Sequence of chain 1.B:
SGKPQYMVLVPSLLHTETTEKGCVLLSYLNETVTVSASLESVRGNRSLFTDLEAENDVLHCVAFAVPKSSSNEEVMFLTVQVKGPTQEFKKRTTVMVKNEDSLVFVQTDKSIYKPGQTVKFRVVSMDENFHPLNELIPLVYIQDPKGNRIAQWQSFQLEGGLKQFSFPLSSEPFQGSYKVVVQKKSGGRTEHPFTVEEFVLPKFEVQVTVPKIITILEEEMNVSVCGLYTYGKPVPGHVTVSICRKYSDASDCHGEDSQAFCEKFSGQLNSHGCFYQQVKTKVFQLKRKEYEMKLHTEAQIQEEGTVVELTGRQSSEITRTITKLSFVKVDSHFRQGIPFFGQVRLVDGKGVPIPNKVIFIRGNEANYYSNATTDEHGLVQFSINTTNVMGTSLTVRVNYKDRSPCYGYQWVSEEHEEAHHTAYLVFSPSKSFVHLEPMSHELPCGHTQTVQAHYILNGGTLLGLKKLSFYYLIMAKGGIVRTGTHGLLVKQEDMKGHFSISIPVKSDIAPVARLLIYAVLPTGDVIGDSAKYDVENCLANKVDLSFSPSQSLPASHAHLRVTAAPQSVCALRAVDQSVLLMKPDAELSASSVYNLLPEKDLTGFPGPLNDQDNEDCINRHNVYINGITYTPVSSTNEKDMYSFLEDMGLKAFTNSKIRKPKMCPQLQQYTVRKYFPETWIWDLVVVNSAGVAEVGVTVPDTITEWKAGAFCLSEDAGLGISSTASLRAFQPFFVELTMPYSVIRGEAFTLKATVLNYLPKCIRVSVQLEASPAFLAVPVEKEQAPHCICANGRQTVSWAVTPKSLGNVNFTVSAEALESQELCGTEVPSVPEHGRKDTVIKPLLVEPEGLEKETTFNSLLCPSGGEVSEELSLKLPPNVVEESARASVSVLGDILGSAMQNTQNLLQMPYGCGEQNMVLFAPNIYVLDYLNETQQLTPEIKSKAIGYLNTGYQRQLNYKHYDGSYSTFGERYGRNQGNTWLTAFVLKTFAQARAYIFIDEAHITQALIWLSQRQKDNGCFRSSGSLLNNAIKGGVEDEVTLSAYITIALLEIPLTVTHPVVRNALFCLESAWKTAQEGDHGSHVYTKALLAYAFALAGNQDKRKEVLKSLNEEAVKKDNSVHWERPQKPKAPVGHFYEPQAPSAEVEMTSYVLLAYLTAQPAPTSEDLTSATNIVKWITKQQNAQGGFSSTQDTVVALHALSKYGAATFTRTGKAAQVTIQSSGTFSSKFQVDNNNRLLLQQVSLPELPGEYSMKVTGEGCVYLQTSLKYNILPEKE

Binding-site contacts:
Ligand atom C5 contacts residue ASN410 of chain 1.B at 3.7 Å.
Ligand atom C3 contacts residue ASN410 of chain 1.B at 3.8 Å.
Ligand atom C4 contacts residue ASN410 of chain 1.B at 4.2 Å.
Ligand atom N2 contacts residue ASN410 of chain 1.B at 2.9 Å (h-bond).
Ligand atom C2 contacts residue ASN410 of chain 1.B at 2.5 Å.
Ligand atom C1 contacts residue ASN410 of chain 1.B at 1.4 Å.
Ligand atom C8 contacts residue ASN410 of chain 1.B at 3.5 Å.
Ligand atom O7 contacts residue ASN410 of chain 1.B at 4.3 Å.
Ligand atom C7 contacts residue ASN410 of chain 1.B at 3.4 Å.
Ligand atom O5 contacts residue ASN410 of chain 1.B at 2.4 Å (h-bond).

A protein and the small-molecule ligand that binds it are described below.
Small molecule (SMILES): CC(=O)N[C@@H]1[C@@H](O)[C@H](O)[C@@H](CO)O[C@H]1O